The small molecule below binds the protein below.
Small molecule (SMILES): CC(=O)N[C@H]1[C@H](O[C@H]2[C@H](O)[C@@H](NC(C)=O)CO[C@@H]2CO)O[C@H](CO)[C@@H](O[C@@H]2O[C@H](CO[C@H]3O[C@H](CO)[C@@H](O)[C@H](O[C@H]4O[C@H](CO)[C@@H](O)[C@H](O)[C@@H]4O[C@H]4O[C@H](CO)[C@@H](O)[C@H](O)[C@@H]4O)[C@@H]3O)[C@@H](O)[C@H](O)[C@@H]2O)[C@@H]1O

Binding-site contacts:
Ligand atom N2 contacts residue ASN241 of chain 1.A at 3.5 Å (h-bond).
Ligand atom N2 contacts residue BMA3 of chain 1.G at 3.8 Å.
Ligand atom O5 contacts residue THR243 of chain 1.A at 3.1 Å.
Ligand atom C2 contacts residue ASN241 of chain 1.A at 3.8 Å.
Ligand atom O6 contacts residue THR243 of chain 1.A at 2.8 Å (h-bond).
Ligand atom C5 contacts residue THR243 of chain 1.A at 3.8 Å.
Ligand atom C3 contacts residue NAG2 of chain 1.G at 3.8 Å.
Ligand atom C7 contacts residue BMA3 of chain 1.G at 4.5 Å.
Ligand atom O3 contacts residue NAG2 of chain 1.G at 4.5 Å.
Ligand atom C4 contacts residue NAG2 of chain 1.G at 4.2 Å.
Ligand atom C1 contacts residue ASN241 of chain 1.A at 2.9 Å.
Ligand atom O6 contacts residue NAG2 of chain 1.G at 4.5 Å.
Ligand atom O5 contacts residue ASN241 of chain 1.A at 4.0 Å.
Ligand atom O4 contacts residue NAG2 of chain 1.G at 3.9 Å.
Ligand atom C8 contacts residue BMA3 of chain 1.G at 4.0 Å.
Ligand atom C1 contacts residue NAG2 of chain 1.G at 3.3 Å.
Ligand atom O5 contacts residue NAG2 of chain 1.G at 3.5 Å.
Ligand atom C6 contacts residue THR243 of chain 1.A at 3.2 Å.
Ligand atom C5 contacts residue NAG2 of chain 1.G at 3.8 Å.
Ligand atom C1 contacts residue THR243 of chain 1.A at 4.1 Å.

Sequence of chain 1.A:
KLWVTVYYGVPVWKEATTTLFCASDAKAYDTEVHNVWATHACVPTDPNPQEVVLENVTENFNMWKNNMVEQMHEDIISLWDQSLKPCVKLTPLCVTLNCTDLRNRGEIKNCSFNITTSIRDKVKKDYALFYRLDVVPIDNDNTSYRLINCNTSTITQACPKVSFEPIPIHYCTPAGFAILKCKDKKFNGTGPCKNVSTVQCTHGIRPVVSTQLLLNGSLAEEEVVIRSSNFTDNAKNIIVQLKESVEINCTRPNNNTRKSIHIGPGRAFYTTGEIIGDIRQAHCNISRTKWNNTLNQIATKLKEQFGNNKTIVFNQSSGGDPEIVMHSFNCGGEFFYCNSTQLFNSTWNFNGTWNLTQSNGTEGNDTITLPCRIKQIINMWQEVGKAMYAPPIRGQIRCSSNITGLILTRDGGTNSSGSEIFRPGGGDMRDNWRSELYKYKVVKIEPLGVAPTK